Sequence of chain 1.E:
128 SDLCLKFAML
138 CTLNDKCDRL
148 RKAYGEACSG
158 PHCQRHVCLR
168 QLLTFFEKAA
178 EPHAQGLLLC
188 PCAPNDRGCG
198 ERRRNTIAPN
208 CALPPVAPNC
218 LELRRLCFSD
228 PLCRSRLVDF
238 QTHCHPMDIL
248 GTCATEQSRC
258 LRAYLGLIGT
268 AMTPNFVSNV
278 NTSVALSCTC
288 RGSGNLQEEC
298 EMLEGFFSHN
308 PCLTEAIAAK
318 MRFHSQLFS

The small molecule below binds the protein below.
Small molecule (SMILES): CC(=O)N[C@@H]1[C@@H](O)[C@H](O)[C@@H](CO)O[C@H]1O

Binding-site contacts:
Ligand atom O5 contacts residue SER275 of chain 1.E at 3.9 Å.
Ligand atom C3 contacts residue ASN278 of chain 1.E at 3.8 Å.
Ligand atom C1 contacts residue SER280 of chain 1.E at 3.5 Å.
Ligand atom O6 contacts residue VAL277 of chain 1.E at 4.3 Å.
Ligand atom C1 contacts residue ASN278 of chain 1.E at 1.4 Å.
Ligand atom O7 contacts residue ASN278 of chain 1.E at 4.3 Å.
Ligand atom C2 contacts residue ASN278 of chain 1.E at 2.4 Å.
Ligand atom C6 contacts residue SER275 of chain 1.E at 3.8 Å.
Ligand atom O6 contacts residue ASN278 of chain 1.E at 4.5 Å.
Ligand atom C5 contacts residue ASN278 of chain 1.E at 3.7 Å.
Ligand atom N2 contacts residue SER280 of chain 1.E at 2.9 Å (h-bond).
Ligand atom C5 contacts residue SER275 of chain 1.E at 4.2 Å.
Ligand atom C2 contacts residue SER280 of chain 1.E at 3.6 Å.
Ligand atom C3 contacts residue SER280 of chain 1.E at 4.2 Å.
Ligand atom N2 contacts residue ASN278 of chain 1.E at 2.8 Å (h-bond).
Ligand atom C4 contacts residue ASN278 of chain 1.E at 4.2 Å.
Ligand atom O6 contacts residue SER275 of chain 1.E at 3.4 Å (h-bond).
Ligand atom C8 contacts residue SER280 of chain 1.E at 3.8 Å.
Ligand atom C7 contacts residue SER280 of chain 1.E at 3.8 Å.
Ligand atom O5 contacts residue ASN278 of chain 1.E at 2.4 Å (h-bond).
Ligand atom C7 contacts residue ASN278 of chain 1.E at 3.8 Å.